Sequence of chain 1.A:
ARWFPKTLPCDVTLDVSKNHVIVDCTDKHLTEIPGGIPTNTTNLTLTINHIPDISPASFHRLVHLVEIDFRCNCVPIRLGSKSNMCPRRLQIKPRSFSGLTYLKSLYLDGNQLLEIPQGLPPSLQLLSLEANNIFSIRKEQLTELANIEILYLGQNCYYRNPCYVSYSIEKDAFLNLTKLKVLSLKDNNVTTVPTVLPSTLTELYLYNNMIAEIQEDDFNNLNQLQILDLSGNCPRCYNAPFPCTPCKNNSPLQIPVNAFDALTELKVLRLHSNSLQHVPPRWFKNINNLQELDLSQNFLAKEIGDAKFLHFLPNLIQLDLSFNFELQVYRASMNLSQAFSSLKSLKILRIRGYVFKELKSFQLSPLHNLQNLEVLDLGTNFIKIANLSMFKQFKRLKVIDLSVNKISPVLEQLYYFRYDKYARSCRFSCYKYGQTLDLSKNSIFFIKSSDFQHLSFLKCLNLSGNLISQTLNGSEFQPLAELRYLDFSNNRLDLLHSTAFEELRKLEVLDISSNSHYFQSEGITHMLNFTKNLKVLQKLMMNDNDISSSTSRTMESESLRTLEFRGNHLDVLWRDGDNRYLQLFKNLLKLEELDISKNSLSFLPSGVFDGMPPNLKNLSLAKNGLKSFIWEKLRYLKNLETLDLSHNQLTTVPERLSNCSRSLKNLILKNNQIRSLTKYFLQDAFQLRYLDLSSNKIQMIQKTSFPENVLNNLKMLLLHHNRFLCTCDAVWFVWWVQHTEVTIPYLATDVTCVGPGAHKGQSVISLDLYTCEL

This protein binds this small molecule.
Small molecule (SMILES): Nc1ncnc2c1ncn2[C@@H]1O[C@H](CO[P](=O)(O)O[C@H]2[C@@H](O)[C@H](n3ccc(=O)[nH]c3=O)O[C@@H]2CO[P](=O)(O)O[C@H]2[C@@H](O)[C@H](n3ccc(=O)[nH]c3=O)O[C@@H]2COP(=O)=O)[C@@H](OP(=O)(O)O)[C@H]1O

Binding-site contacts:
Ligand atom C4' contacts residue ALA450 of chain 1.A at 3.4 Å (hydrophobic).
Ligand atom C2' contacts residue ARG614 of chain 1.B at 3.4 Å.
Ligand atom O3' contacts residue ARG445 of chain 1.A at 2.7 Å (salt-bridge).
Ligand atom OP1 contacts residue TYR446 of chain 1.A at 2.9 Å (h-bond).
Ligand atom C3' contacts residue ARG614 of chain 1.B at 3.3 Å.
Ligand atom O4 contacts residue ASP113 of chain 1.A at 3.2 Å.
Ligand atom C6 contacts residue SER452 of chain 1.A at 3.4 Å.
Ligand atom O3' contacts residue GLN159 of chain 1.A at 3.4 Å (h-bond).
Ligand atom O2' contacts residue ARG614 of chain 1.B at 3.5 Å (salt-bridge).
Ligand atom C2' contacts residue ARG451 of chain 1.A at 3.0 Å.
Ligand atom O2' contacts residue GLN159 of chain 1.A at 3.1 Å (h-bond).
Ligand atom OP1 contacts residue ARG445 of chain 1.A at 3.0 Å (salt-bridge).
Ligand atom O4 contacts residue HIS54 of chain 1.A at 2.7 Å (h-bond).
Ligand atom OP2 contacts residue LEU83 of chain 1.A at 3.5 Å.
Ligand atom O2' contacts residue ARG451 of chain 1.A at 2.7 Å (salt-bridge).
Ligand atom OP1 contacts residue ASP447 of chain 1.A at 2.9 Å (salt-bridge).
Ligand atom O2' contacts residue CYS453 of chain 1.A at 3.5 Å.
Ligand atom N3 contacts residue GLU134 of chain 1.A at 3.0 Å (salt-bridge).
Ligand atom N6 contacts residue SER452 of chain 1.A at 3.4 Å.
Ligand atom OP2 contacts residue SER452 of chain 1.A at 3.4 Å.
Ligand atom C3' contacts residue ARG445 of chain 1.A at 3.5 Å.
Ligand atom O3' contacts residue LEU83 of chain 1.A at 3.5 Å.
Ligand atom O4 contacts residue ARG451 of chain 1.A at 3.0 Å (salt-bridge).
Ligand atom C5' contacts residue ALA450 of chain 1.A at 3.4 Å (hydrophobic).
Ligand atom O3' contacts residue TYR162 of chain 1.A at 3.5 Å (h-bond).
Ligand atom C1' contacts residue ARG445 of chain 1.A at 3.3 Å.
Ligand atom O3' contacts residue CYS453 of chain 1.A at 3.5 Å (h-bond).
Ligand atom O4' contacts residue GLY84 of chain 1.A at 3.3 Å.
Ligand atom OP1 contacts residue TYR162 of chain 1.A at 2.7 Å (h-bond).
Ligand atom O4' contacts residue ALA450 of chain 1.A at 3.4 Å.
Ligand atom OP2 contacts residue ARG164 of chain 1.A at 2.7 Å (salt-bridge).
Ligand atom O2 contacts residue GLU134 of chain 1.A at 3.4 Å.
Ligand atom OP2 contacts residue CYS453 of chain 1.A at 2.9 Å (h-bond).
Ligand atom O4 contacts residue ARG75 of chain 1.A at 3.1 Å (salt-bridge).
Ligand atom C4' contacts residue LEU83 of chain 1.A at 3.3 Å (hydrophobic).
Ligand atom N1 contacts residue ARG451 of chain 1.A at 3.4 Å (salt-bridge).
Ligand atom O2 contacts residue CYS76 of chain 1.A at 3.5 Å (h-bond).
Ligand atom O2 contacts residue GLN159 of chain 1.A at 3.1 Å (h-bond).
Ligand atom O2 contacts residue VAL79 of chain 1.A at 3.3 Å.
Ligand atom C6 contacts residue ARG451 of chain 1.A at 3.4 Å.

Sequence of chain 1.B:
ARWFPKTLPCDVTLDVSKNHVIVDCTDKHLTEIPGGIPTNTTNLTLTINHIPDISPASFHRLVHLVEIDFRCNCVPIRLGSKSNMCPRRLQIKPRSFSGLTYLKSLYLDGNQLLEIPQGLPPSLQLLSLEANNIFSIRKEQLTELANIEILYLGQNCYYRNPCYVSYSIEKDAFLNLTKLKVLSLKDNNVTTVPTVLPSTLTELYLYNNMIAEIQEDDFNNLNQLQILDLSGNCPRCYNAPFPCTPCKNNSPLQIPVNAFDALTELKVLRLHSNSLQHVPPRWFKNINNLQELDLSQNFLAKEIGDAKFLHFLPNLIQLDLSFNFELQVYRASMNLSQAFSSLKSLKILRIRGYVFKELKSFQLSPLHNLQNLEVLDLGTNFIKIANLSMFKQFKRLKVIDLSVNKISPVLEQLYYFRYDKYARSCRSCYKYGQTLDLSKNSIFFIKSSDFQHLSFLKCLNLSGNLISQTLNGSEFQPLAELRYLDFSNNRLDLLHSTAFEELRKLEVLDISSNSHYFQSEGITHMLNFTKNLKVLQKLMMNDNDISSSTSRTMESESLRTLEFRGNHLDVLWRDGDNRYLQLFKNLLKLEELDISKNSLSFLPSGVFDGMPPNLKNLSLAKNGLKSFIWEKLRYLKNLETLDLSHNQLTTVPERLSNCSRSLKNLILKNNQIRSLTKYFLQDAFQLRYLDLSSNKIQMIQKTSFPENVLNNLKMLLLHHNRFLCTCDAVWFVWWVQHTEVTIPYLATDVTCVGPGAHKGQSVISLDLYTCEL